A protein and the small-molecule ligand that binds it are described below.
Small molecule (SMILES): COc1ccc(-n2nnc3cnc(NC4CCC(N)CC4)nc32)cc1

Sequence of chain 1.A:
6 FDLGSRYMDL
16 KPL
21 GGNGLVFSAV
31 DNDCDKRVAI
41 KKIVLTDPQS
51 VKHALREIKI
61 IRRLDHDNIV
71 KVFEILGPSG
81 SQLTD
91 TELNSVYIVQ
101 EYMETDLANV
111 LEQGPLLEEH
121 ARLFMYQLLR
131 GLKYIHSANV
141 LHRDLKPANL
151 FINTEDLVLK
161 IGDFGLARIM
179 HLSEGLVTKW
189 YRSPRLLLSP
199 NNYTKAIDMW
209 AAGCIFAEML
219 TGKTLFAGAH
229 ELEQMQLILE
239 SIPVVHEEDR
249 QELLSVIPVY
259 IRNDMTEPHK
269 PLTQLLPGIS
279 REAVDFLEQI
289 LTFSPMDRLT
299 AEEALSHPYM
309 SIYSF

Binding-site contacts:
Ligand atom C1 contacts residue PHE151 of chain 1.A at 4.1 Å (hydrophobic).
Ligand atom C12 contacts residue PHE151 of chain 1.A at 3.9 Å (hydrophobic).
Ligand atom C9 contacts residue PHE151 of chain 1.A at 3.8 Å (hydrophobic).
Ligand atom C5 contacts residue PHE151 of chain 1.A at 3.5 Å (hydrophobic).
Ligand atom C18 contacts residue MET103 of chain 1.A at 3.4 Å (hydrophobic).
Ligand atom C9 contacts residue VAL26 of chain 1.A at 4.1 Å (hydrophobic).
Ligand atom C14 contacts residue VAL26 of chain 1.A at 3.6 Å (hydrophobic).
Ligand atom C24 contacts residue PHE151 of chain 1.A at 4.0 Å (hydrophobic).
Ligand atom N6 contacts residue PHE151 of chain 1.A at 3.6 Å.
Ligand atom N2 contacts residue TYR102 of chain 1.A at 3.9 Å.
Ligand atom N8 contacts residue GLN100 of chain 1.A at 3.8 Å.
Ligand atom C3 contacts residue MET103 of chain 1.A at 3.6 Å (hydrophobic).
Ligand atom C20 contacts residue LEU18 of chain 1.A at 3.7 Å (hydrophobic).
Ligand atom C20 contacts residue GLU104 of chain 1.A at 3.8 Å.
Ligand atom N13 contacts residue PHE151 of chain 1.A at 3.7 Å.
Ligand atom O16 contacts residue VAL26 of chain 1.A at 3.5 Å.
Ligand atom C23 contacts residue THR105 of chain 1.A at 3.8 Å.
Ligand atom N17 contacts residue MET103 of chain 1.A at 2.8 Å (h-bond).
Ligand atom C15 contacts residue VAL26 of chain 1.A at 3.6 Å (hydrophobic).
Ligand atom N2 contacts residue MET103 of chain 1.A at 3.0 Å (h-bond).
Ligand atom C4 contacts residue ALA39 of chain 1.A at 4.0 Å (hydrophobic).
Ligand atom C3 contacts residue ALA39 of chain 1.A at 3.8 Å (hydrophobic).
Ligand atom N13 contacts residue GLN100 of chain 1.A at 3.7 Å.
Ligand atom N2 contacts residue ALA39 of chain 1.A at 3.9 Å.
Ligand atom C20 contacts residue MET103 of chain 1.A at 3.5 Å (hydrophobic).
Ligand atom C10 contacts residue VAL26 of chain 1.A at 3.8 Å (hydrophobic).
Ligand atom C21 contacts residue GLU104 of chain 1.A at 4.0 Å.
Ligand atom C1 contacts residue MET103 of chain 1.A at 3.7 Å (hydrophobic).
Ligand atom C3 contacts residue GLU101 of chain 1.A at 3.1 Å.
Ligand atom C24 contacts residue THR105 of chain 1.A at 3.8 Å.
Ligand atom N2 contacts residue GLU101 of chain 1.A at 3.8 Å.
Ligand atom N8 contacts residue PHE151 of chain 1.A at 4.0 Å.
Ligand atom C20 contacts residue TYR102 of chain 1.A at 3.7 Å (hydrophobic).
Ligand atom C4 contacts residue PHE151 of chain 1.A at 3.9 Å (hydrophobic).
Ligand atom C21 contacts residue LEU18 of chain 1.A at 4.0 Å (hydrophobic).
Ligand atom C23 contacts residue ASP106 of chain 1.A at 4.0 Å.
Ligand atom C24 contacts residue MET103 of chain 1.A at 3.6 Å (hydrophobic).
Ligand atom N7 contacts residue PHE151 of chain 1.A at 3.4 Å.
Ligand atom C22 contacts residue THR105 of chain 1.A at 3.8 Å.
Ligand atom C22 contacts residue GLU104 of chain 1.A at 3.5 Å.